A protein and the small-molecule ligand that binds it are described below.
Small molecule (SMILES): O=c1ccn([C@@H]2O[C@H](CO)[C@@H](O)[C@H]2OP(=O)(O)O)c(=O)[nH]1

Binding-site contacts:
Ligand atom O1P contacts residue GLN129 of chain 1.B at 3.4 Å (h-bond).
Ligand atom N3 contacts residue HIS32 of chain 1.B at 4.1 Å.
Ligand atom O4 contacts residue GLN129 of chain 1.B at 4.3 Å.
Ligand atom N3 contacts residue GLN19 of chain 1.B at 4.3 Å.
Ligand atom C4 contacts residue HIS32 of chain 1.B at 3.4 Å.
Ligand atom C5 contacts residue HIS32 of chain 1.B at 3.7 Å.
Ligand atom C5 contacts residue LEU73 of chain 1.B at 4.3 Å (hydrophobic).
Ligand atom O2 contacts residue ASN9 of chain 1.B at 3.3 Å (h-bond).
Ligand atom O2 contacts residue GLN129 of chain 1.B at 3.8 Å.
Ligand atom C6 contacts residue ALA62 of chain 1.B at 3.7 Å (hydrophobic).
Ligand atom N3 contacts residue ASN9 of chain 1.B at 2.7 Å (h-bond).
Ligand atom C4 contacts residue GLN129 of chain 1.B at 4.4 Å.
Ligand atom C4 contacts residue LEU73 of chain 1.B at 4.4 Å (hydrophobic).
Ligand atom O4 contacts residue ASN9 of chain 1.B at 2.9 Å (h-bond).
Ligand atom O4 contacts residue HIS32 of chain 1.B at 3.0 Å (h-bond).
Ligand atom O4 contacts residue LEU73 of chain 1.B at 3.6 Å.
Ligand atom N3 contacts residue ALA62 of chain 1.B at 4.3 Å.
Ligand atom C5 contacts residue ALA62 of chain 1.B at 3.4 Å (hydrophobic).
Ligand atom C2 contacts residue ILE18 of chain 1.B at 3.9 Å (hydrophobic).
Ligand atom C2 contacts residue ASN9 of chain 1.B at 3.4 Å.
Ligand atom O5' contacts residue ALA62 of chain 1.B at 3.8 Å.
Ligand atom O2 contacts residue ILE18 of chain 1.B at 3.7 Å.
Ligand atom O2 contacts residue GLN19 of chain 1.B at 2.9 Å (h-bond).
Ligand atom P contacts residue GLN129 of chain 1.B at 4.5 Å.
Ligand atom O4 contacts residue ALA62 of chain 1.B at 4.2 Å.
Ligand atom N3 contacts residue GLN129 of chain 1.B at 3.8 Å.
Ligand atom C4 contacts residue ASN9 of chain 1.B at 3.5 Å.
Ligand atom N3 contacts residue ILE18 of chain 1.B at 3.9 Å.
Ligand atom N1 contacts residue ALA62 of chain 1.B at 4.3 Å.
Ligand atom C2 contacts residue GLN129 of chain 1.B at 3.8 Å.
Ligand atom C2 contacts residue GLN19 of chain 1.B at 4.0 Å.
Ligand atom O3P contacts residue GLN129 of chain 1.B at 4.1 Å.
Ligand atom C4 contacts residue ALA62 of chain 1.B at 3.8 Å (hydrophobic).

Sequence of chain 1.B:
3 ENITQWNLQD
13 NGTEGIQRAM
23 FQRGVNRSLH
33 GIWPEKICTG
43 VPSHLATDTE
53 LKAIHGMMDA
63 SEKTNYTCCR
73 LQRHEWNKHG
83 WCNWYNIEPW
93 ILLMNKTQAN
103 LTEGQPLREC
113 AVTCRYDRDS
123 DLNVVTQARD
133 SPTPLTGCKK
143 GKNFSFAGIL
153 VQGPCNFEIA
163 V